The small molecule below binds the protein below.
Small molecule (SMILES): CC(=O)N[C@H]1[C@@H](O[P](=O)(O)O[P](=O)(O)OC[C@H]2O[C@@H](n3ccc(=O)[nH]c3=O)[C@H](O)[C@@H]2O)O[C@H](CO)[C@H](O)[C@@H]1O

Binding-site contacts:
Ligand atom O2A contacts residue VAL219 of chain 1.A at 2.6 Å (h-bond).
Ligand atom C2 contacts residue ASN236 of chain 1.A at 3.1 Å.
Ligand atom O1B contacts residue ARG243 of chain 1.A at 3.1 Å (salt-bridge).
Ligand atom O6' contacts residue SER112 of chain 1.A at 2.8 Å (h-bond).
Ligand atom C4' contacts residue NAD1 of chain 1.E at 2.8 Å.
Ligand atom O3B contacts residue ASP311 of chain 1.A at 2.5 Å (salt-bridge).
Ligand atom C4 contacts residue ASN236 of chain 1.A at 3.6 Å.
Ligand atom O4' contacts residue NAD1 of chain 1.E at 2.9 Å.
Ligand atom O2A contacts residue ALA218 of chain 1.A at 3.5 Å.
Ligand atom N2' contacts residue ASN204 of chain 1.A at 3.2 Å (h-bond).
Ligand atom O3' contacts residue SER152 of chain 1.A at 2.6 Å (h-bond).
Ligand atom O2 contacts residue ASN236 of chain 1.A at 2.8 Å (h-bond).
Ligand atom N2' contacts residue SER152 of chain 1.A at 3.3 Å (h-bond).
Ligand atom O3' contacts residue TYR202 of chain 1.A at 2.9 Å (h-bond).
Ligand atom O7' contacts residue SER153 of chain 1.A at 3.3 Å.
Ligand atom C6 contacts residue ASN236 of chain 1.A at 3.3 Å.
Ligand atom C3' contacts residue NAD1 of chain 1.E at 3.4 Å.
Ligand atom C8' contacts residue ARG243 of chain 1.A at 3.0 Å.
Ligand atom O2 contacts residue ILE235 of chain 1.A at 3.5 Å.
Ligand atom O4' contacts residue TYR175 of chain 1.A at 3.2 Å (h-bond).
Ligand atom O4 contacts residue LYS222 of chain 1.A at 3.0 Å (salt-bridge).
Ligand atom C7' contacts residue SER152 of chain 1.A at 3.5 Å.
Ligand atom O3' contacts residue SER151 of chain 1.A at 3.3 Å (h-bond).
Ligand atom N3 contacts residue ASN236 of chain 1.A at 3.4 Å (h-bond).
Ligand atom O4' contacts residue SER151 of chain 1.A at 2.3 Å (h-bond).
Ligand atom O2' contacts residue ASN236 of chain 1.A at 2.9 Å (h-bond).
Ligand atom C3B contacts residue ASP311 of chain 1.A at 3.4 Å.
Ligand atom O3B contacts residue THR241 of chain 1.A at 3.3 Å.
Ligand atom O1A contacts residue ARG308 of chain 1.A at 3.3 Å (salt-bridge).
Ligand atom O3' contacts residue NAD1 of chain 1.E at 3.1 Å.
Ligand atom N1 contacts residue ASN236 of chain 1.A at 3.1 Å (h-bond).
Ligand atom C5 contacts residue ASN236 of chain 1.A at 3.5 Å.
Ligand atom O3A contacts residue ASN204 of chain 1.A at 3.4 Å (h-bond).
Ligand atom C6' contacts residue TYR175 of chain 1.A at 3.3 Å (hydrophobic).
Ligand atom C2B contacts residue ASN236 of chain 1.A at 3.5 Å.
Ligand atom O1' contacts residue ASN204 of chain 1.A at 3.4 Å (h-bond).
Ligand atom O4B contacts residue LEU280 of chain 1.A at 3.2 Å.
Ligand atom N3 contacts residue TYR234 of chain 1.A at 2.9 Å (h-bond).
Ligand atom O2B contacts residue ARG308 of chain 1.A at 3.0 Å (salt-bridge).
Ligand atom O1B contacts residue ASN204 of chain 1.A at 3.3 Å (h-bond).

Sequence of chain 1.A:
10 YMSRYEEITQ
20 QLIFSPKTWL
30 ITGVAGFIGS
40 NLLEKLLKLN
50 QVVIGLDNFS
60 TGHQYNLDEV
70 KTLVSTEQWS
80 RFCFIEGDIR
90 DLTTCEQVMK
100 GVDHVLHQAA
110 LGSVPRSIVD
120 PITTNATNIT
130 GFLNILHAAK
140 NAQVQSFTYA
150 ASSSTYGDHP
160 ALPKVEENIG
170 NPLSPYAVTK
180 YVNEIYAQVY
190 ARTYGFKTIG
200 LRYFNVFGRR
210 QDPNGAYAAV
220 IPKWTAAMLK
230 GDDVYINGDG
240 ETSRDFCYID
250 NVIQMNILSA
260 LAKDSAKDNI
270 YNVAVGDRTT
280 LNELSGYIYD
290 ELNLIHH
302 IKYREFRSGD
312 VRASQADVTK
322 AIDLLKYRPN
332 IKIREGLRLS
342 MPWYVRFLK